Binding-site contacts:
Ligand atom O2 contacts residue GLU13 of chain 1.F at 3.2 Å (salt-bridge).
Ligand atom O6 contacts residue SER43 of chain 1.F at 3.2 Å.
Ligand atom O7 contacts residue ASN205 of chain 1.C at 3.3 Å (h-bond).
Ligand atom C6 contacts residue ARG110 of chain 1.F at 2.7 Å.
Ligand atom N2 contacts residue ASN205 of chain 1.C at 2.9 Å (h-bond).
Ligand atom C6 contacts residue MET223 of chain 1.C at 3.8 Å (hydrophobic).
Ligand atom C5 contacts residue ASN205 of chain 1.C at 3.6 Å.
Ligand atom C3 contacts residue ASN205 of chain 1.C at 3.8 Å.
Ligand atom O3 contacts residue SER43 of chain 1.F at 2.8 Å (h-bond).
Ligand atom O6 contacts residue MET223 of chain 1.C at 2.9 Å (h-bond).
Ligand atom C3 contacts residue ASP3 of chain 1.C at 3.3 Å.
Ligand atom O6 contacts residue TYR44 of chain 1.F at 3.2 Å.
Ligand atom C6 contacts residue TYR44 of chain 1.F at 3.8 Å (hydrophobic).
Ligand atom C2 contacts residue ASP3 of chain 1.C at 3.7 Å.
Ligand atom C8 contacts residue TYR64 of chain 1.F at 2.6 Å (hydrophobic).
Ligand atom O5 contacts residue ASN205 of chain 1.C at 2.3 Å (h-bond).
Ligand atom C1 contacts residue ASN205 of chain 1.C at 1.4 Å.
Ligand atom O4 contacts residue TYR224 of chain 1.C at 3.8 Å.
Ligand atom C2 contacts residue ASN205 of chain 1.C at 2.5 Å.
Ligand atom O7 contacts residue TYR64 of chain 1.F at 1.3 Å (h-bond).
Ligand atom O6 contacts residue ARG164 of chain 1.C at 3.4 Å (salt-bridge).
Ligand atom O6 contacts residue PRO40 of chain 1.F at 3.7 Å.
Ligand atom O4 contacts residue ASP3 of chain 1.C at 3.2 Å (salt-bridge).
Ligand atom O6 contacts residue TYR44 of chain 1.F at 3.6 Å.
Ligand atom O6 contacts residue ARG110 of chain 1.F at 1.3 Å (salt-bridge).
Ligand atom O3 contacts residue GLU13 of chain 1.F at 3.6 Å.
Ligand atom C8 contacts residue MET223 of chain 1.C at 3.7 Å (hydrophobic).
Ligand atom C5 contacts residue ARG110 of chain 1.F at 3.6 Å.
Ligand atom C7 contacts residue TYR64 of chain 1.F at 2.2 Å (hydrophobic).
Ligand atom N2 contacts residue TYR64 of chain 1.F at 3.4 Å (h-bond).
Ligand atom O3 contacts residue ASP3 of chain 1.C at 3.7 Å.
Ligand atom C3 contacts residue SER43 of chain 1.F at 3.8 Å.
Ligand atom O6 contacts residue PHE222 of chain 1.C at 3.6 Å.
Ligand atom N2 contacts residue SER43 of chain 1.F at 3.6 Å.
Ligand atom N2 contacts residue ASP3 of chain 1.C at 3.4 Å (salt-bridge).
Ligand atom C6 contacts residue VAL2 of chain 1.C at 3.7 Å (hydrophobic).
Ligand atom C2 contacts residue ASP3 of chain 1.C at 3.8 Å.
Ligand atom O2 contacts residue ASP3 of chain 1.C at 3.1 Å (salt-bridge).
Ligand atom C7 contacts residue ASN205 of chain 1.C at 3.3 Å.
Ligand atom C8 contacts residue THR42 of chain 1.F at 3.1 Å.

A protein and the small-molecule ligand that binds it are described below.
Small molecule (SMILES): CC(=O)N[C@H]1[C@H](O[C@H]2[C@H](O)[C@@H](NC(C)=O)CO[C@@H]2CO)O[C@H](CO)[C@@H](O[C@@H]2O[C@H](CO[C@H]3O[C@H](CO)[C@@H](O)[C@H](O[C@H]4O[C@H](CO)[C@@H](O)[C@H](O)[C@@H]4O)[C@@H]3O)[C@@H](O)[C@H](O[C@H]3O[C@H](CO)[C@@H](O)[C@H](O[C@H]4O[C@H](CO)[C@@H](O)[C@H](O)[C@@H]4O)[C@@H]3O)[C@@H]2O)[C@@H]1O

Sequence of chain 1.F:
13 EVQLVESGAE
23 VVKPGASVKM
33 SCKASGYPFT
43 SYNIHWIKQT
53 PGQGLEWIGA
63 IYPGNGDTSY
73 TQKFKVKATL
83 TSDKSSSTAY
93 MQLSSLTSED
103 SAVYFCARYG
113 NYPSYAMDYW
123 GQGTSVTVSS

Sequence of chain 1.C:
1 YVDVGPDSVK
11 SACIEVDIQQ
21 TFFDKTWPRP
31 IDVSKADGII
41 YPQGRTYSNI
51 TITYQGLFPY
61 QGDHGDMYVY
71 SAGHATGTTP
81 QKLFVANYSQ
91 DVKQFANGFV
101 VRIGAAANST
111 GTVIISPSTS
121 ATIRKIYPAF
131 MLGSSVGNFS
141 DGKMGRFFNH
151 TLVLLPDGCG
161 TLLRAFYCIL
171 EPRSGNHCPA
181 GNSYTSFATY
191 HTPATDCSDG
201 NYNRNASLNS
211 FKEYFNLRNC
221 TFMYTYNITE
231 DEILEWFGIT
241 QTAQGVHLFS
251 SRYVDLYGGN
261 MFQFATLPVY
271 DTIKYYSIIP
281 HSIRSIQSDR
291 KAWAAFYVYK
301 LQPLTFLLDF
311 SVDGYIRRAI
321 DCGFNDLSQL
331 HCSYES